A protein and the small-molecule ligand that binds it are described below.
Small molecule (SMILES): N[C@@H](CC(=O)O)C(=O)O

Binding-site contacts:
Ligand atom OD1 contacts residue ALA106 of chain 1.A at 3.0 Å (h-bond).
Ligand atom C contacts residue THR81 of chain 1.A at 3.9 Å.
Ligand atom OD2 contacts residue THR81 of chain 1.A at 2.9 Å (h-bond).
Ligand atom N contacts residue ASN237 of chain 1.C at 3.6 Å (h-bond).
Ligand atom OD1 contacts residue MET107 of chain 1.A at 3.9 Å.
Ligand atom C contacts residue GLY47 of chain 1.A at 4.4 Å.
Ligand atom CG contacts residue THR81 of chain 1.A at 3.0 Å.
Ligand atom CB contacts residue GLU272 of chain 1.C at 3.7 Å.
Ligand atom C contacts residue GLY80 of chain 1.A at 3.5 Å.
Ligand atom CB contacts residue ASP82 of chain 1.A at 3.5 Å.
Ligand atom C contacts residue GLN49 of chain 1.A at 3.3 Å.
Ligand atom O contacts residue GLY80 of chain 1.A at 3.1 Å.
Ligand atom OD2 contacts residue ALA106 of chain 1.A at 3.6 Å.
Ligand atom CG contacts residue ALA106 of chain 1.A at 3.7 Å (hydrophobic).
Ligand atom OD1 contacts residue THR81 of chain 1.A at 2.8 Å (h-bond).
Ligand atom CA contacts residue GLU272 of chain 1.C at 3.5 Å.
Ligand atom O contacts residue GLN49 of chain 1.A at 3.4 Å (h-bond).
Ligand atom O contacts residue THR81 of chain 1.A at 4.3 Å.
Ligand atom O contacts residue SER48 of chain 1.A at 2.8 Å (h-bond).
Ligand atom OXT contacts residue THR81 of chain 1.A at 3.3 Å (h-bond).
Ligand atom C contacts residue ASP82 of chain 1.A at 4.0 Å.
Ligand atom N contacts residue ASP82 of chain 1.A at 2.8 Å (salt-bridge).
Ligand atom CA contacts residue ASP82 of chain 1.A at 3.9 Å.
Ligand atom CA contacts residue GLN49 of chain 1.A at 3.8 Å.
Ligand atom OXT contacts residue GLY80 of chain 1.A at 3.4 Å.
Ligand atom CG contacts residue ASP82 of chain 1.A at 4.5 Å.
Ligand atom OXT contacts residue SER48 of chain 1.A at 2.6 Å (h-bond).
Ligand atom OXT contacts residue GLN49 of chain 1.A at 3.6 Å (h-bond).
Ligand atom C contacts residue SER48 of chain 1.A at 3.6 Å.
Ligand atom N contacts residue GLN49 of chain 1.A at 3.1 Å (h-bond).
Ligand atom OXT contacts residue ASP82 of chain 1.A at 3.0 Å (salt-bridge).
Ligand atom N contacts residue GLU272 of chain 1.C at 2.7 Å (salt-bridge).
Ligand atom CG contacts residue GLY80 of chain 1.A at 4.4 Å.
Ligand atom CB contacts residue THR81 of chain 1.A at 3.5 Å.
Ligand atom O contacts residue GLY47 of chain 1.A at 3.4 Å.
Ligand atom OD2 contacts residue GLY80 of chain 1.A at 3.3 Å.

Sequence of chain 1.C:
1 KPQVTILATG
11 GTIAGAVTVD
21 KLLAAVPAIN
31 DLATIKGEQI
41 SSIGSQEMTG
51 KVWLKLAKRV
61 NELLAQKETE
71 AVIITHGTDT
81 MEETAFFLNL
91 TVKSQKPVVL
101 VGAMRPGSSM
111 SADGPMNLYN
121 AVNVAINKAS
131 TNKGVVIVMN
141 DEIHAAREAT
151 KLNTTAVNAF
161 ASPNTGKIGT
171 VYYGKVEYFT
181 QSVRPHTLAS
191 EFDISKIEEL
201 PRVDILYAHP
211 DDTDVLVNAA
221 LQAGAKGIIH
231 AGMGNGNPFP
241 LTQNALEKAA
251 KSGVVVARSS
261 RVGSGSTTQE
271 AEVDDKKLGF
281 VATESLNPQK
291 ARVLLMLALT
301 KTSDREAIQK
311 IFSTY

Sequence of chain 1.A:
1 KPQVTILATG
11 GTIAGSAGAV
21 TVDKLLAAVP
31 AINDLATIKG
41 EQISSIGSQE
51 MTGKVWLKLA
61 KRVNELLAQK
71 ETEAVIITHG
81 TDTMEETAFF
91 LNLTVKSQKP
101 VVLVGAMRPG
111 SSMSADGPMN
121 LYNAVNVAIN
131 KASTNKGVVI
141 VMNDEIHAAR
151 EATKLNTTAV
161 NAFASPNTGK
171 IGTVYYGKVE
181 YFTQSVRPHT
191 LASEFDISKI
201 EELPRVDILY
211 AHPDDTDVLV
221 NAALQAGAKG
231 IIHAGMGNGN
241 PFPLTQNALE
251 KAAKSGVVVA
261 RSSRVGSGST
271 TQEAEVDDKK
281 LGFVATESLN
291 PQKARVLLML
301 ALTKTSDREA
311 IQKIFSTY